Binding-site contacts:
Ligand atom C19 contacts residue SER107 of chain 1.A at 3.5 Å.
Ligand atom C24 contacts residue TYR427 of chain 1.A at 3.9 Å (hydrophobic).
Ligand atom O17 contacts residue TYR404 of chain 1.A at 3.9 Å.
Ligand atom O15 contacts residue PHE195 of chain 1.A at 3.0 Å.
Ligand atom C5 contacts residue TRP155 of chain 1.A at 4.1 Å (hydrophobic).
Ligand atom O16 contacts residue TRP401 of chain 1.A at 3.1 Å.
Ligand atom C1 contacts residue ASN405 of chain 1.A at 3.6 Å.
Ligand atom C3 contacts residue TYR104 of chain 1.A at 3.8 Å (hydrophobic).
Ligand atom C4 contacts residue TRP155 of chain 1.A at 3.5 Å (hydrophobic).
Ligand atom C12 contacts residue TYR404 of chain 1.A at 4.0 Å (hydrophobic).
Ligand atom N20 contacts residue SER107 of chain 1.A at 3.4 Å (h-bond).
Ligand atom C9 contacts residue ALA191 of chain 1.A at 3.6 Å (hydrophobic).
Ligand atom C21 contacts residue ASP103 of chain 1.A at 3.3 Å.
Ligand atom C25 contacts residue TYR431 of chain 1.A at 3.9 Å (hydrophobic).
Ligand atom C10 contacts residue THR187 of chain 1.A at 4.0 Å.
Ligand atom C14 contacts residue ASN405 of chain 1.A at 4.0 Å.
Ligand atom C10 contacts residue THR190 of chain 1.A at 3.5 Å.
Ligand atom C5 contacts residue SER107 of chain 1.A at 3.9 Å.
Ligand atom C7 contacts residue TRP401 of chain 1.A at 3.5 Å (hydrophobic).
Ligand atom N20 contacts residue ASP103 of chain 1.A at 3.3 Å (salt-bridge).
Ligand atom C8 contacts residue ASN405 of chain 1.A at 3.9 Å.
Ligand atom C6 contacts residue ALA194 of chain 1.A at 3.9 Å (hydrophobic).
Ligand atom C19 contacts residue TRP401 of chain 1.A at 4.0 Å (hydrophobic).
Ligand atom C5 contacts residue ASN108 of chain 1.A at 3.5 Å.
Ligand atom C25 contacts residue CYS430 of chain 1.A at 3.8 Å (hydrophobic).
Ligand atom O16 contacts residue ASN405 of chain 1.A at 3.2 Å (h-bond).
Ligand atom C23 contacts residue TYR404 of chain 1.A at 3.8 Å (hydrophobic).
Ligand atom C25 contacts residue ASP103 of chain 1.A at 3.9 Å.
Ligand atom C22 contacts residue TYR104 of chain 1.A at 3.5 Å (hydrophobic).
Ligand atom C13 contacts residue TYR404 of chain 1.A at 3.7 Å (hydrophobic).
Ligand atom C2 contacts residue TRP401 of chain 1.A at 4.0 Å (hydrophobic).
Ligand atom C11 contacts residue PHE181 of chain 1.A at 3.7 Å (hydrophobic).
Ligand atom O15 contacts residue ASN405 of chain 1.A at 2.6 Å (h-bond).
Ligand atom C4 contacts residue TYR104 of chain 1.A at 3.8 Å (hydrophobic).
Ligand atom C10 contacts residue ALA191 of chain 1.A at 3.3 Å (hydrophobic).
Ligand atom C24 contacts residue CYS430 of chain 1.A at 3.8 Å (hydrophobic).
Ligand atom C6 contacts residue TRP401 of chain 1.A at 3.9 Å (hydrophobic).
Ligand atom C14 contacts residue TRP401 of chain 1.A at 3.9 Å (hydrophobic).
Ligand atom C11 contacts residue THR187 of chain 1.A at 3.7 Å.
Ligand atom C21 contacts residue TYR104 of chain 1.A at 3.7 Å (hydrophobic).

Sequence of chain 1.A:
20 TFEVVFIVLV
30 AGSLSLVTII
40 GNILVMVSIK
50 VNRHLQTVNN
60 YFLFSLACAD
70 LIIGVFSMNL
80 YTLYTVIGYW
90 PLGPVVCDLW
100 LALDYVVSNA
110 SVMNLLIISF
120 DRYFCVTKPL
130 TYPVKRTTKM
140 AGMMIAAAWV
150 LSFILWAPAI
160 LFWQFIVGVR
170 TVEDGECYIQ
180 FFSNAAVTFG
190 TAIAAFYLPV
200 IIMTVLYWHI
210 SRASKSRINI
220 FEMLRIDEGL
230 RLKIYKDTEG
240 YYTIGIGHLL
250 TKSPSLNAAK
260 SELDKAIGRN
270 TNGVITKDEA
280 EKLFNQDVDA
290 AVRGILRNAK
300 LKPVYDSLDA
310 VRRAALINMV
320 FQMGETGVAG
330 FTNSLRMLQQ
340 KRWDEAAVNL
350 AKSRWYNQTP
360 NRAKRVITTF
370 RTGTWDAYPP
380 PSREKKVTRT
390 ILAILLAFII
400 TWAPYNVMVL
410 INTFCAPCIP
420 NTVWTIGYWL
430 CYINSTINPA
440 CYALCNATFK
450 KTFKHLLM

A small-molecule ligand and the protein it binds are described below.
Small molecule (SMILES): O=C(O[C@H]1CN2CCC1CC2)C(O)(c1ccccc1)c1ccccc1